Sequence of chain 1.B:
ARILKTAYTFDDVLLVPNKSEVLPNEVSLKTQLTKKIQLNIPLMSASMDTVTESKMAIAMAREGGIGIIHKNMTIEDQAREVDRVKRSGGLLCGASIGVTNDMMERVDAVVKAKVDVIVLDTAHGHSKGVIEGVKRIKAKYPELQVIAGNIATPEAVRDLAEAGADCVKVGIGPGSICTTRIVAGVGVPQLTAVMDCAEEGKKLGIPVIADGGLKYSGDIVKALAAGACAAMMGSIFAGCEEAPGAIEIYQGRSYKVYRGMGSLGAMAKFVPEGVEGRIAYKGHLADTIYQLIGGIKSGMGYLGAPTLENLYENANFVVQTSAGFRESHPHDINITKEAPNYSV

Sequence of chain 1.A:
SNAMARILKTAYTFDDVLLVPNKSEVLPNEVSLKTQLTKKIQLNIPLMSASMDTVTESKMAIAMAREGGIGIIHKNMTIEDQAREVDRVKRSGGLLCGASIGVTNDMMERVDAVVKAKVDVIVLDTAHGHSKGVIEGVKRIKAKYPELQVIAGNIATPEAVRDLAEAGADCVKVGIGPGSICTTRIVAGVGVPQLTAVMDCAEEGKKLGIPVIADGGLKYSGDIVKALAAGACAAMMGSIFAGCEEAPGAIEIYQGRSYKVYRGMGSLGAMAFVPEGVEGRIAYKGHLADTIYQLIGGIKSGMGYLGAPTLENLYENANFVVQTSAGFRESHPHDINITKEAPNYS

Binding-site contacts:
Ligand atom C7 contacts residue ALA127 of chain 1.A at 3.8 Å (hydrophobic).
Ligand atom C19 contacts residue SER315 of chain 1.B at 3.5 Å.
Ligand atom C8 contacts residue ALA127 of chain 1.A at 3.6 Å (hydrophobic).
Ligand atom C4 contacts residue GLY266 of chain 1.A at 3.8 Å.
Ligand atom C7 contacts residue IMP1 of chain 1.F at 3.6 Å.
Ligand atom C17 contacts residue GLU290 of chain 1.A at 3.9 Å.
Ligand atom O2 contacts residue ALA127 of chain 1.A at 3.8 Å.
Ligand atom C6 contacts residue ALA127 of chain 1.A at 3.9 Å (hydrophobic).
Ligand atom C12 contacts residue MET271 of chain 1.A at 3.9 Å (hydrophobic).
Ligand atom C29 contacts residue VAL103 of chain 1.A at 3.8 Å (hydrophobic).
Ligand atom C13 contacts residue MET271 of chain 1.A at 3.7 Å (hydrophobic).
Ligand atom C3 contacts residue GLY266 of chain 1.A at 3.6 Å.
Ligand atom C18 contacts residue SER315 of chain 1.B at 3.2 Å.
Ligand atom C18 contacts residue TYR319 of chain 1.B at 3.7 Å (hydrophobic).
Ligand atom CL contacts residue TYR319 of chain 1.B at 3.9 Å.
Ligand atom C13 contacts residue GLY266 of chain 1.A at 3.8 Å.
Ligand atom O3 contacts residue HIS128 of chain 1.A at 3.9 Å.
Ligand atom CL contacts residue HIS128 of chain 1.A at 3.8 Å.
Ligand atom C2 contacts residue GLY266 of chain 1.A at 3.5 Å.
Ligand atom C20 contacts residue PRO28 of chain 1.B at 3.8 Å (hydrophobic).
Ligand atom N4 contacts residue GLU290 of chain 1.A at 3.0 Å (salt-bridge).
Ligand atom N3 contacts residue GLU290 of chain 1.A at 3.3 Å (salt-bridge).
Ligand atom O6 contacts residue GLY133 of chain 1.A at 3.5 Å (h-bond).
Ligand atom CL contacts residue GLY318 of chain 1.B at 3.3 Å.
Ligand atom O6 contacts residue SER131 of chain 1.A at 2.8 Å (h-bond).
Ligand atom C10 contacts residue ALA127 of chain 1.A at 3.9 Å (hydrophobic).
Ligand atom C8 contacts residue GLU290 of chain 1.A at 3.8 Å.
Ligand atom C8 contacts residue THR184 of chain 1.A at 3.4 Å.
Ligand atom C9 contacts residue IMP1 of chain 1.F at 3.5 Å.
Ligand atom C13 contacts residue VAL288 of chain 1.A at 3.9 Å (hydrophobic).
Ligand atom C13 contacts residue GLU290 of chain 1.A at 3.6 Å.
Ligand atom C8 contacts residue IMP1 of chain 1.F at 3.4 Å.
Ligand atom C29 contacts residue SER131 of chain 1.A at 3.9 Å.
Ligand atom O6 contacts residue VAL134 of chain 1.A at 3.8 Å.
Ligand atom C10 contacts residue GLU290 of chain 1.A at 3.7 Å.
Ligand atom C1 contacts residue GLY266 of chain 1.A at 3.9 Å.
Ligand atom C3 contacts residue MET265 of chain 1.A at 3.5 Å (hydrophobic).
Ligand atom C18 contacts residue GLU290 of chain 1.A at 3.8 Å.
Ligand atom O5 contacts residue LEU27 of chain 1.B at 3.4 Å.
Ligand atom C19 contacts residue PRO28 of chain 1.B at 3.6 Å (hydrophobic).

The small molecule below binds the protein below.
Small molecule (SMILES): C=C(C)c1cccc(C(C)(C)NC(=O)Nc2ccc(Cl)c(N[C@H]3O[C@H](CO)[C@@H](O)[C@H]3O)c2)c1